Binding-site contacts:
Ligand atom BR1 contacts residue ILE13 of chain 1.F at 4.2 Å.
Ligand atom BR1 contacts residue VAL16 of chain 1.F at 3.0 Å.
Ligand atom BR1 contacts residue GLY15 of chain 1.F at 4.2 Å.
Ligand atom BR1 contacts residue TYR14 of chain 1.F at 4.1 Å.
Ligand atom BR1 contacts residue TRP150 of chain 1.F at 2.4 Å.

This small molecule binds to this protein.
Small molecule (SMILES): CN(C)CCCN1c2ccccc2Sc2ccc(Br)cc21

Sequence of chain 1.F:
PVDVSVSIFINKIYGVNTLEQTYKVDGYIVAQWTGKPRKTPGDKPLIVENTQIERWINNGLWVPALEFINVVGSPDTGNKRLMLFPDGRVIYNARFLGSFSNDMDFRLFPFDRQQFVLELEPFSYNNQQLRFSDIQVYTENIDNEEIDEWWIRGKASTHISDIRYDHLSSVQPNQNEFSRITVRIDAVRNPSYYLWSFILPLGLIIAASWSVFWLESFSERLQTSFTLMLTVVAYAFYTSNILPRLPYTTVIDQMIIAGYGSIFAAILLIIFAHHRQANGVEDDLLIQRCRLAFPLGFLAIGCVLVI